Sequence of chain 1.A:
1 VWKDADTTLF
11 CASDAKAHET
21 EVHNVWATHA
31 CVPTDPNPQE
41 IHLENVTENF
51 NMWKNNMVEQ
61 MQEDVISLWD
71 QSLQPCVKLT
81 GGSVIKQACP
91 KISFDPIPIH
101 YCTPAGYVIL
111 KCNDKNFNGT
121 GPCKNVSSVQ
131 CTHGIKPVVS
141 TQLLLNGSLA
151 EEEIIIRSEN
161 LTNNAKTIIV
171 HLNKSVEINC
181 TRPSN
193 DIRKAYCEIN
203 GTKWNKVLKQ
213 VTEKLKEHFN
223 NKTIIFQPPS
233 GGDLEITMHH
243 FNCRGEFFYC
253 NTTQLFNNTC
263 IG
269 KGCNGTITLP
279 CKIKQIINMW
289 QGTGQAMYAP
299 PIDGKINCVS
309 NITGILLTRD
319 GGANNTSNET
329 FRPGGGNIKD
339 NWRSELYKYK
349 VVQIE

Binding-site contacts:
Ligand atom C1 contacts residue GLU152 of chain 1.A at 3.8 Å.
Ligand atom C1 contacts residue ILE154 of chain 1.A at 4.0 Å (hydrophobic).
Ligand atom C7 contacts residue GLU152 of chain 1.A at 4.3 Å.
Ligand atom C5 contacts residue ASN173 of chain 1.A at 3.7 Å.
Ligand atom C5 contacts residue GLN212 of chain 1.A at 3.9 Å.
Ligand atom C6 contacts residue GLU153 of chain 1.A at 4.0 Å.
Ligand atom C6 contacts residue LYS216 of chain 1.A at 4.5 Å.
Ligand atom C8 contacts residue ASN173 of chain 1.A at 3.6 Å.
Ligand atom O6 contacts residue ILE154 of chain 1.A at 3.6 Å (h-bond).
Ligand atom O4 contacts residue GLN212 of chain 1.A at 3.4 Å (h-bond).
Ligand atom O5 contacts residue ILE154 of chain 1.A at 3.3 Å (h-bond).
Ligand atom C2 contacts residue GLU152 of chain 1.A at 4.1 Å.
Ligand atom O6 contacts residue GLN212 of chain 1.A at 4.3 Å.
Ligand atom C2 contacts residue ASN173 of chain 1.A at 2.5 Å.
Ligand atom C1 contacts residue ASN173 of chain 1.A at 1.4 Å.
Ligand atom C1 contacts residue GLU153 of chain 1.A at 4.0 Å.
Ligand atom C1 contacts residue GLN212 of chain 1.A at 4.5 Å.
Ligand atom C7 contacts residue ASN173 of chain 1.A at 3.5 Å.
Ligand atom N2 contacts residue ASN173 of chain 1.A at 2.9 Å (h-bond).
Ligand atom O7 contacts residue ASN173 of chain 1.A at 4.2 Å.
Ligand atom C4 contacts residue ASN173 of chain 1.A at 4.2 Å.
Ligand atom C8 contacts residue GLU152 of chain 1.A at 3.5 Å.
Ligand atom C5 contacts residue ILE154 of chain 1.A at 4.3 Å (hydrophobic).
Ligand atom O5 contacts residue GLU152 of chain 1.A at 4.1 Å.
Ligand atom O5 contacts residue GLU153 of chain 1.A at 3.4 Å.
Ligand atom C2 contacts residue GLN212 of chain 1.A at 4.4 Å.
Ligand atom C3 contacts residue ASN173 of chain 1.A at 3.8 Å.
Ligand atom C4 contacts residue GLN212 of chain 1.A at 3.8 Å.
Ligand atom C3 contacts residue GLN212 of chain 1.A at 3.5 Å.
Ligand atom O6 contacts residue LYS216 of chain 1.A at 3.6 Å.
Ligand atom C5 contacts residue GLU153 of chain 1.A at 4.5 Å.
Ligand atom O3 contacts residue GLN212 of chain 1.A at 4.3 Å.
Ligand atom O5 contacts residue ASN173 of chain 1.A at 2.4 Å (h-bond).
Ligand atom O6 contacts residue GLU153 of chain 1.A at 4.2 Å.
Ligand atom C6 contacts residue ILE154 of chain 1.A at 4.2 Å (hydrophobic).

The protein below binds the small molecule below.
Small molecule (SMILES): CC(=O)N[C@@H]1[C@@H](O)[C@H](O)[C@@H](CO)O[C@H]1O